Binding-site contacts:
Ligand atom O contacts residue ASP103 of chain 1.A at 2.6 Å (salt-bridge).
Ligand atom C2 contacts residue PHE86 of chain 1.A at 4.1 Å (hydrophobic).
Ligand atom C6 contacts residue PHE86 of chain 1.A at 3.6 Å (hydrophobic).
Ligand atom C4 contacts residue VAL101 of chain 1.A at 4.5 Å (hydrophobic).
Ligand atom C6 contacts residue ALA118 of chain 1.A at 3.9 Å (hydrophobic).
Ligand atom C2 contacts residue ASN40 of chain 1.A at 4.3 Å.
Ligand atom C5 contacts residue ASN40 of chain 1.A at 3.5 Å.
Ligand atom C3 contacts residue VAL88 of chain 1.A at 4.0 Å (hydrophobic).
Ligand atom O contacts residue MET116 of chain 1.A at 4.0 Å.
Ligand atom C2 contacts residue TYR16 of chain 1.A at 3.6 Å (hydrophobic).
Ligand atom C4 contacts residue ASN40 of chain 1.A at 4.1 Å.
Ligand atom C6 contacts residue ASN40 of chain 1.A at 3.2 Å.
Ligand atom C3 contacts residue PHE86 of chain 1.A at 4.5 Å (hydrophobic).
Ligand atom F contacts residue VAL20 of chain 1.A at 3.5 Å.
Ligand atom C5 contacts residue TRP120 of chain 1.A at 4.4 Å (hydrophobic).
Ligand atom O contacts residue TYR16 of chain 1.A at 2.5 Å (h-bond).
Ligand atom O contacts residue PHE86 of chain 1.A at 3.7 Å.
Ligand atom O contacts residue ASN40 of chain 1.A at 4.1 Å.
Ligand atom C4 contacts residue VAL88 of chain 1.A at 4.0 Å (hydrophobic).
Ligand atom C6 contacts residue ASP103 of chain 1.A at 3.6 Å.
Ligand atom C1 contacts residue ASN40 of chain 1.A at 3.7 Å.
Ligand atom C1 contacts residue ASP103 of chain 1.A at 3.7 Å.
Ligand atom C3 contacts residue ASN40 of chain 1.A at 4.5 Å.
Ligand atom C1 contacts residue PHE86 of chain 1.A at 3.6 Å (hydrophobic).
Ligand atom C1 contacts residue TYR16 of chain 1.A at 3.4 Å (hydrophobic).
Ligand atom C6 contacts residue VAL101 of chain 1.A at 3.9 Å (hydrophobic).
Ligand atom C5 contacts residue VAL101 of chain 1.A at 3.9 Å (hydrophobic).
Ligand atom F contacts residue TYR57 of chain 1.A at 3.7 Å.
Ligand atom F contacts residue TYR16 of chain 1.A at 2.9 Å.
Ligand atom C5 contacts residue PHE86 of chain 1.A at 4.2 Å (hydrophobic).
Ligand atom O contacts residue TYR57 of chain 1.A at 4.2 Å.

Sequence of chain 1.A:
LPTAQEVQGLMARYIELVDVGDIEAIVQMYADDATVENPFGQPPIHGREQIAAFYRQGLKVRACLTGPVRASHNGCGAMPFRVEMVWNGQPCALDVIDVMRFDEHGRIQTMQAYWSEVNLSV

A small-molecule ligand and the protein it binds are described below.
Small molecule (SMILES): Oc1ccccc1F